Sequence of chain 1.A:
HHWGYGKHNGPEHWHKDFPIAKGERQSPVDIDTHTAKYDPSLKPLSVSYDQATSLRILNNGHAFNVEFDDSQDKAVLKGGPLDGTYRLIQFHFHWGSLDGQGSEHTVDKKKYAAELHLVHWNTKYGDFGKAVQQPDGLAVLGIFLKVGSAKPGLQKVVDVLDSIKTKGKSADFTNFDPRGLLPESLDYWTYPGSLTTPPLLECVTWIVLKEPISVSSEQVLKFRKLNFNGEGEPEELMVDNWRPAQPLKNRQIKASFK

A protein and the small-molecule ligand that binds it are described below.
Small molecule (SMILES): O=C(O)c1ccc([Hg]O)cc1

Binding-site contacts:
Ligand atom C4 contacts residue PRO136 of chain 1.A at 4.0 Å (hydrophobic).
Ligand atom C5 contacts residue GLN135 of chain 1.A at 4.4 Å.
Ligand atom C6 contacts residue GLN134 of chain 1.A at 3.6 Å.
Ligand atom C7 contacts residue GLN135 of chain 1.A at 3.6 Å.
Ligand atom HG contacts residue PRO136 of chain 1.A at 3.9 Å.
Ligand atom C5 contacts residue PRO136 of chain 1.A at 3.6 Å (hydrophobic).
Ligand atom C4 contacts residue GLN134 of chain 1.A at 4.3 Å.
Ligand atom C7 contacts residue GLU203 of chain 1.A at 3.5 Å.
Ligand atom C7 contacts residue CYS204 of chain 1.A at 4.4 Å (hydrophobic).
Ligand atom C7 contacts residue GLN134 of chain 1.A at 4.5 Å.
Ligand atom C5 contacts residue GLU203 of chain 1.A at 3.1 Å.
Ligand atom HG contacts residue GLN134 of chain 1.A at 4.2 Å.
Ligand atom C6 contacts residue PRO136 of chain 1.A at 3.8 Å (hydrophobic).
Ligand atom C3 contacts residue GLU203 of chain 1.A at 4.3 Å.
Ligand atom HG contacts residue GLN135 of chain 1.A at 3.0 Å.
Ligand atom C3 contacts residue PRO136 of chain 1.A at 3.8 Å (hydrophobic).
Ligand atom C6 contacts residue GLN135 of chain 1.A at 3.9 Å.
Ligand atom C2 contacts residue PRO136 of chain 1.A at 4.3 Å (hydrophobic).
Ligand atom HG contacts residue VAL133 of chain 1.A at 4.2 Å.
Ligand atom C7 contacts residue PRO136 of chain 1.A at 3.5 Å (hydrophobic).
Ligand atom HG contacts residue GLU203 of chain 1.A at 3.1 Å.
Ligand atom HG contacts residue CYS204 of chain 1.A at 2.3 Å.